The small molecule below binds the protein below.
Small molecule (SMILES): CC(C)c1nc(CN(C)C(=O)N[C@H](C(=O)N[C@@H](Cc2ccccc2)C[C@H](O)[C@H](Cc2ccccc2)NC(=O)OCc2cncs2)C(C)C)cs1

Binding-site contacts:
Ligand atom O41 contacts residue ASP25 of chain 1.A at 2.6 Å (salt-bridge).
Ligand atom C32 contacts residue GLY49 of chain 1.A at 3.6 Å.
Ligand atom C75 contacts residue ARG8 of chain 1.A at 3.4 Å.
Ligand atom C14 contacts residue ASP25 of chain 1.A at 3.0 Å.
Ligand atom C34 contacts residue VAL82 of chain 1.B at 3.3 Å (hydrophobic).
Ligand atom C4 contacts residue ASP29 of chain 1.A at 3.0 Å.
Ligand atom C2 contacts residue GLY48 of chain 1.A at 3.6 Å.
Ligand atom S3 contacts residue GLY27 of chain 1.A at 3.5 Å (h-bond).
Ligand atom C75 contacts residue ASP29 of chain 1.B at 3.2 Å.
Ligand atom O76 contacts residue ASP29 of chain 1.B at 2.9 Å (salt-bridge).
Ligand atom O61 contacts residue GLY49 of chain 1.B at 3.4 Å.
Ligand atom S3 contacts residue ASP29 of chain 1.A at 3.0 Å (salt-bridge).
Ligand atom C1 contacts residue GLY48 of chain 1.A at 3.1 Å.
Ligand atom C6 contacts residue GLY27 of chain 1.A at 3.6 Å.
Ligand atom C77 contacts residue ARG8 of chain 1.A at 3.3 Å.
Ligand atom C51 contacts residue PRO81 of chain 1.A at 3.6 Å (hydrophobic).
Ligand atom C32 contacts residue ILE50 of chain 1.A at 3.6 Å (hydrophobic).
Ligand atom O76 contacts residue GLY27 of chain 1.B at 3.5 Å (h-bond).
Ligand atom C14 contacts residue GLY27 of chain 1.B at 3.5 Å.
Ligand atom C80 contacts residue ARG8 of chain 1.A at 3.3 Å.
Ligand atom C95 contacts residue GLY48 of chain 1.B at 3.2 Å.
Ligand atom C26 contacts residue ASP25 of chain 1.B at 3.1 Å.
Ligand atom N83 contacts residue ARG8 of chain 1.A at 3.6 Å (salt-bridge).
Ligand atom C50 contacts residue PRO81 of chain 1.A at 3.5 Å (hydrophobic).
Ligand atom C35 contacts residue GLY27 of chain 1.A at 3.5 Å.
Ligand atom O76 contacts residue ALA28 of chain 1.B at 3.6 Å.
Ligand atom N11 contacts residue GLY27 of chain 1.A at 3.7 Å.
Ligand atom C33 contacts residue VAL82 of chain 1.B at 3.5 Å (hydrophobic).
Ligand atom N58 contacts residue GLY27 of chain 1.B at 3.1 Å (h-bond).
Ligand atom C13 contacts residue ASP25 of chain 1.B at 3.5 Å.
Ligand atom C51 contacts residue ILE50 of chain 1.B at 3.6 Å (hydrophobic).
Ligand atom C35 contacts residue VAL82 of chain 1.B at 3.7 Å (hydrophobic).
Ligand atom C90 contacts residue PRO81 of chain 1.A at 3.6 Å (hydrophobic).
Ligand atom C68 contacts residue ILE50 of chain 1.A at 3.6 Å (hydrophobic).
Ligand atom O41 contacts residue ASP25 of chain 1.B at 2.6 Å (salt-bridge).
Ligand atom N20 contacts residue GLY48 of chain 1.B at 2.9 Å (h-bond).
Ligand atom C13 contacts residue ASP25 of chain 1.A at 3.4 Å.
Ligand atom C51 contacts residue GLY49 of chain 1.B at 3.5 Å.
Ligand atom C15 contacts residue GLY27 of chain 1.B at 3.6 Å.
Ligand atom S3 contacts residue ALA28 of chain 1.A at 3.6 Å.

Sequence of chain 1.B:
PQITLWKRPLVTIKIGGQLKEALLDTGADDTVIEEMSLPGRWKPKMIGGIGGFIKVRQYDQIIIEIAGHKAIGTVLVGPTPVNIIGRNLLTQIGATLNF

Sequence of chain 1.A:
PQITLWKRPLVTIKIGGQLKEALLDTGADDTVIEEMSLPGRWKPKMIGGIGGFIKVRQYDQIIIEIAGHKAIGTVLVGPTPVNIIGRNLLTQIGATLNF